Sequence of chain 1.A:
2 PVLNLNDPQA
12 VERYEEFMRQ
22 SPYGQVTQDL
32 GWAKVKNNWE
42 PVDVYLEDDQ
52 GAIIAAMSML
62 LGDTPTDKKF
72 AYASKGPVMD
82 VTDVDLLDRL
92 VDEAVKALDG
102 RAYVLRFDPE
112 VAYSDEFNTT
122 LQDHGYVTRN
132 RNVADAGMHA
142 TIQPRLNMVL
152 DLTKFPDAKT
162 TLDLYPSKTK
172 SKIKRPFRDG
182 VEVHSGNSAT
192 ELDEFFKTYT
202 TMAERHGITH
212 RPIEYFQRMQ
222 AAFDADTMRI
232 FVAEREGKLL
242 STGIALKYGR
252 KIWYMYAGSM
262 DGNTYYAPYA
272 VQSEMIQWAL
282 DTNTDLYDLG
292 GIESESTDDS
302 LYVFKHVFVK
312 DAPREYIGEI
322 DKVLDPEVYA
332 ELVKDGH

Binding-site contacts:
Ligand atom C contacts residue ILE209 of chain 1.A at 3.8 Å (hydrophobic).
Ligand atom OXT contacts residue LYS37 of chain 1.A at 2.8 Å (salt-bridge).
Ligand atom SG contacts residue MET139 of chain 1.A at 3.6 Å.
Ligand atom OE1 contacts residue HIS140 of chain 1.A at 3.0 Å.
Ligand atom OXT contacts residue TYR216 of chain 1.A at 3.2 Å (h-bond).
Ligand atom CB contacts residue ILE143 of chain 1.A at 3.6 Å (hydrophobic).
Ligand atom CB contacts residue MUB1 of chain 1.F at 3.6 Å.
Ligand atom CB contacts residue MUB1 of chain 1.F at 3.8 Å.
Ligand atom CB contacts residue TRP254 of chain 1.A at 3.8 Å (hydrophobic).
Ligand atom N contacts residue MUB1 of chain 1.F at 3.3 Å.
Ligand atom O contacts residue HIS140 of chain 1.A at 3.2 Å.
Ligand atom C contacts residue THR210 of chain 1.A at 3.8 Å.
Ligand atom O contacts residue TYR257 of chain 1.A at 2.4 Å (h-bond).
Ligand atom O contacts residue TYR216 of chain 1.A at 2.6 Å (h-bond).
Ligand atom N contacts residue GLN144 of chain 1.A at 3.0 Å (h-bond).
Ligand atom C contacts residue TRP33 of chain 1.A at 3.7 Å (hydrophobic).
Ligand atom C contacts residue THR210 of chain 1.A at 3.8 Å.
Ligand atom CB contacts residue A9Z3 of chain 1.C at 2.8 Å.
Ligand atom CG contacts residue MUB1 of chain 1.F at 3.5 Å.
Ligand atom O contacts residue THR210 of chain 1.A at 3.0 Å (h-bond).
Ligand atom OXT contacts residue ILE209 of chain 1.A at 3.5 Å.
Ligand atom OXT contacts residue ARG212 of chain 1.A at 3.2 Å (salt-bridge).
Ligand atom CA contacts residue THR210 of chain 1.A at 3.7 Å.
Ligand atom OE1 contacts residue A9Z3 of chain 1.C at 3.2 Å.
Ligand atom C contacts residue TYR257 of chain 1.A at 3.3 Å (hydrophobic).
Ligand atom C contacts residue GLN144 of chain 1.A at 3.7 Å.
Ligand atom SG contacts residue A9Z3 of chain 1.C at 1.8 Å.
Ligand atom C contacts residue ARG212 of chain 1.A at 3.6 Å.
Ligand atom C contacts residue TYR216 of chain 1.A at 3.4 Å (hydrophobic).
Ligand atom CD contacts residue A9Z3 of chain 1.C at 3.8 Å.
Ligand atom OXT contacts residue TRP33 of chain 1.A at 3.8 Å.
Ligand atom CA contacts residue MUB1 of chain 1.F at 2.5 Å.
Ligand atom N contacts residue MUB1 of chain 1.F at 1.4 Å.
Ligand atom C contacts residue MUB1 of chain 1.F at 3.1 Å.
Ligand atom N contacts residue THR210 of chain 1.A at 2.9 Å (h-bond).
Ligand atom CA contacts residue GLN144 of chain 1.A at 3.5 Å.
Ligand atom N contacts residue THR210 of chain 1.A at 3.2 Å (h-bond).
Ligand atom O contacts residue TRP33 of chain 1.A at 3.6 Å.
Ligand atom O contacts residue ILE209 of chain 1.A at 3.7 Å.
Ligand atom O contacts residue ARG212 of chain 1.A at 3.0 Å (salt-bridge).

A protein and the small-molecule ligand that binds it are described below.
Small molecule (SMILES): C[C@H](N)C(=O)N[C@H](CCC(=O)N[C@@H](CS)C(=O)N[C@H](C)C(=O)N[C@H](C)C(=O)O)C(=O)O